Binding-site contacts:
Ligand atom OT2 contacts residue TYR38 of chain 1.A at 3.9 Å.
Ligand atom C2 contacts residue HIS149 of chain 1.A at 3.9 Å.
Ligand atom C4 contacts residue HIS241 of chain 1.A at 3.4 Å.
Ligand atom C21 contacts residue TYR139 of chain 1.A at 3.9 Å (hydrophobic).
Ligand atom O25 contacts residue TYR245 of chain 1.A at 3.6 Å.
Ligand atom C28 contacts residue VAL262 of chain 1.A at 3.4 Å (hydrophobic).
Ligand atom C16 contacts residue SER119 of chain 1.A at 3.6 Å.
Ligand atom C7 contacts residue ILE112 of chain 1.A at 3.8 Å (hydrophobic).
Ligand atom C27 contacts residue VAL262 of chain 1.A at 3.8 Å (hydrophobic).
Ligand atom C11 contacts residue VAL144 of chain 1.A at 3.9 Å (hydrophobic).
Ligand atom C20 contacts residue SER119 of chain 1.A at 3.9 Å.
Ligand atom C23 contacts residue CYS132 of chain 1.A at 3.9 Å (hydrophobic).
Ligand atom C24 contacts residue TYR38 of chain 1.A at 3.6 Å (hydrophobic).
Ligand atom C15 contacts residue ILE115 of chain 1.A at 3.9 Å (hydrophobic).
Ligand atom C22 contacts residue SER119 of chain 1.A at 3.4 Å.
Ligand atom C6 contacts residue LEU153 of chain 1.A at 3.9 Å (hydrophobic).
Ligand atom C23 contacts residue SER119 of chain 1.A at 3.6 Å.
Ligand atom C24 contacts residue SER122 of chain 1.A at 3.7 Å.
Ligand atom OT1 contacts residue TYR38 of chain 1.A at 2.5 Å (h-bond).
Ligand atom C6 contacts residue HIS241 of chain 1.A at 3.6 Å.
Ligand atom C28 contacts residue LEU258 of chain 1.A at 3.5 Å (hydrophobic).
Ligand atom C5 contacts residue HIS241 of chain 1.A at 3.6 Å.
Ligand atom C28 contacts residue ALA75 of chain 1.A at 3.3 Å (hydrophobic).
Ligand atom C19 contacts residue ILE154 of chain 1.A at 3.3 Å (hydrophobic).
Ligand atom O3 contacts residue VAL78 of chain 1.A at 3.8 Å.
Ligand atom C18 contacts residue TRP130 of chain 1.A at 3.5 Å (hydrophobic).
Ligand atom C24 contacts residue SER119 of chain 1.A at 3.7 Å.
Ligand atom OT1 contacts residue ARG118 of chain 1.A at 4.0 Å.
Ligand atom O25 contacts residue PHE266 of chain 1.A at 3.9 Å.
Ligand atom O25 contacts residue HIS241 of chain 1.A at 3.3 Å (h-bond).
Ligand atom C21 contacts residue LEU77 of chain 1.A at 3.8 Å (hydrophobic).
Ligand atom OT1 contacts residue SER122 of chain 1.A at 3.1 Å (h-bond).
Ligand atom C12 contacts residue LEU74 of chain 1.A at 3.8 Å (hydrophobic).
Ligand atom C3 contacts residue HIS149 of chain 1.A at 3.4 Å.
Ligand atom C23 contacts residue SER122 of chain 1.A at 3.4 Å.
Ligand atom C19 contacts residue VAL144 of chain 1.A at 3.8 Å (hydrophobic).
Ligand atom C16 contacts residue ILE115 of chain 1.A at 3.5 Å (hydrophobic).
Ligand atom OT1 contacts residue SER119 of chain 1.A at 3.4 Å.
Ligand atom O25 contacts residue HIS149 of chain 1.A at 3.8 Å.
Ligand atom C1 contacts residue HIS149 of chain 1.A at 3.6 Å.

Sequence of chain 1.A:
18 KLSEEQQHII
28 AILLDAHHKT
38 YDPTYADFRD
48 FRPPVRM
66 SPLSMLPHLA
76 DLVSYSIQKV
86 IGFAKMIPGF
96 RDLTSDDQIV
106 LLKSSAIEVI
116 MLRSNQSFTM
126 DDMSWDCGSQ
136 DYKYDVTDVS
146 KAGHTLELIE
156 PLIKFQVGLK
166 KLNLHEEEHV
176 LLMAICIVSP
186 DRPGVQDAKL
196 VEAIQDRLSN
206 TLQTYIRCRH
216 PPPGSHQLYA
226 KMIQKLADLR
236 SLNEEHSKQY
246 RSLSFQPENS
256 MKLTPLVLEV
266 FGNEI

The small molecule below binds the protein below.
Small molecule (SMILES): CCC(=O)O[C@@H]1CC[C@@]2(C)[C@H](CC[C@@H]3[C@@H]2CC[C@]2(C)[C@@H]([C@H](C)CCC(=O)O)CC[C@@H]32)C1